Sequence of chain 2.A:
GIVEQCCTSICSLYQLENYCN

Sequence of chain 3.D:
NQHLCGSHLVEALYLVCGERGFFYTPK

Sequence of chain 3.C:
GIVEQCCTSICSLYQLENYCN

Binding-site contacts:
Ligand atom C2 contacts residue TYR14 of chain 3.C at 3.3 Å (hydrophobic).
Ligand atom C1 contacts residue TYR14 of chain 2.A at 4.2 Å (hydrophobic).
Ligand atom C6 contacts residue LEU13 of chain 2.A at 3.6 Å (hydrophobic).
Ligand atom C contacts residue TYR14 of chain 2.A at 3.9 Å (hydrophobic).
Ligand atom C contacts residue TYR14 of chain 3.C at 3.7 Å (hydrophobic).
Ligand atom C2 contacts residue LEU13 of chain 3.C at 3.8 Å (hydrophobic).
Ligand atom CM contacts residue LEU13 of chain 2.A at 3.9 Å (hydrophobic).
Ligand atom O2 contacts residue TYR14 of chain 3.C at 3.9 Å.
Ligand atom C contacts residue LEU13 of chain 2.A at 4.0 Å (hydrophobic).
Ligand atom C contacts residue GLU17 of chain 3.C at 4.5 Å.
Ligand atom O2 contacts residue LEU13 of chain 2.A at 4.2 Å.
Ligand atom C3 contacts residue LEU13 of chain 3.C at 4.0 Å (hydrophobic).
Ligand atom O1 contacts residue TYR14 of chain 3.C at 4.0 Å.
Ligand atom O4 contacts residue GLU17 of chain 2.A at 3.9 Å.
Ligand atom C4 contacts residue TYR14 of chain 3.C at 3.9 Å (hydrophobic).
Ligand atom C1 contacts residue LEU13 of chain 2.A at 3.9 Å (hydrophobic).
Ligand atom C3 contacts residue TYR14 of chain 3.C at 3.3 Å (hydrophobic).
Ligand atom O1 contacts residue LEU13 of chain 2.A at 4.5 Å.
Ligand atom C5 contacts residue TYR14 of chain 2.A at 4.0 Å (hydrophobic).
Ligand atom C1 contacts residue TYR14 of chain 3.C at 3.5 Å (hydrophobic).
Ligand atom C6 contacts residue TYR14 of chain 2.A at 3.6 Å (hydrophobic).
Ligand atom O1 contacts residue TYR14 of chain 2.A at 3.2 Å (h-bond).
Ligand atom O2 contacts residue LEU13 of chain 3.C at 4.1 Å.
Ligand atom C2 contacts residue LEU13 of chain 2.A at 4.4 Å (hydrophobic).
Ligand atom CM contacts residue GLU17 of chain 3.C at 3.5 Å.
Ligand atom C6 contacts residue TYR14 of chain 3.C at 3.6 Å (hydrophobic).
Ligand atom C5 contacts residue LEU13 of chain 2.A at 3.9 Å (hydrophobic).
Ligand atom CM contacts residue VAL18 of chain 3.D at 3.3 Å (hydrophobic).
Ligand atom O4 contacts residue VAL18 of chain 2.B at 3.7 Å.
Ligand atom C5 contacts residue GLU17 of chain 2.A at 4.4 Å.
Ligand atom O2 contacts residue GLU17 of chain 3.C at 3.5 Å (salt-bridge).
Ligand atom C5 contacts residue TYR14 of chain 3.C at 3.8 Å (hydrophobic).
Ligand atom CM contacts residue LEU13 of chain 3.C at 4.1 Å (hydrophobic).

The protein below binds the small molecule below.
Small molecule (SMILES): COC(=O)c1ccc(O)cc1

Sequence of chain 2.B:
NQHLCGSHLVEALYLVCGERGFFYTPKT